Sequence of chain 1.A:
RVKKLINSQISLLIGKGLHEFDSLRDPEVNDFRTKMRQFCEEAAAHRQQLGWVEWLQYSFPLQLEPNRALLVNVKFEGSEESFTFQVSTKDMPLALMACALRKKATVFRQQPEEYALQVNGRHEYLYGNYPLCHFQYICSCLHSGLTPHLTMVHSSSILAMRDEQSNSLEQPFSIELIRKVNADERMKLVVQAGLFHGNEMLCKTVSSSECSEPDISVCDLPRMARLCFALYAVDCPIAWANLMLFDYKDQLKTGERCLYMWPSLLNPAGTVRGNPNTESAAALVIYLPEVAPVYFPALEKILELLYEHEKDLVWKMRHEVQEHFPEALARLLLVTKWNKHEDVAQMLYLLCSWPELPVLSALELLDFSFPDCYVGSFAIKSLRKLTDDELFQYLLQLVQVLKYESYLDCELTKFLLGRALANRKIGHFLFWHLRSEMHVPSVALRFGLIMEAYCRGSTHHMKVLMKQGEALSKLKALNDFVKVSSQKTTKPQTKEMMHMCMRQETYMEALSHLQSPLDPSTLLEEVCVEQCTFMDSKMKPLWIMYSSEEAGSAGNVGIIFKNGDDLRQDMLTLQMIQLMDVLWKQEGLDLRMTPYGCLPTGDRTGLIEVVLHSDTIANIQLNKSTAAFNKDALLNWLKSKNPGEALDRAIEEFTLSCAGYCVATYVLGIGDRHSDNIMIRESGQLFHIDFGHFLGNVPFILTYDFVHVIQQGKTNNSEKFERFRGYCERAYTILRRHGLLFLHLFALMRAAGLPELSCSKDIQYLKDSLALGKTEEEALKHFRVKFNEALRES

A small-molecule ligand and the protein it binds are described below.
Small molecule (SMILES): C[C@H]1COC(=O)N1c1cc(-c2cnc(N)nc2C(F)(F)F)nc(N2CCOCC2)n1

Binding-site contacts:
Ligand atom F contacts residue ILE721 of chain 1.A at 3.8 Å.
Ligand atom F1 contacts residue PRO654 of chain 1.A at 3.4 Å.
Ligand atom C10 contacts residue MET796 of chain 1.A at 3.8 Å (hydrophobic).
Ligand atom C14 contacts residue ASP807 of chain 1.A at 3.8 Å.
Ligand atom N6 contacts residue LYS675 of chain 1.A at 3.7 Å.
Ligand atom F1 contacts residue LYS675 of chain 1.A at 2.9 Å.
Ligand atom N6 contacts residue ASP807 of chain 1.A at 3.8 Å.
Ligand atom C8 contacts residue GLU722 of chain 1.A at 3.5 Å.
Ligand atom N5 contacts residue ASP807 of chain 1.A at 3.7 Å.
Ligand atom O1 contacts residue MET648 of chain 1.A at 3.4 Å.
Ligand atom O contacts residue MET648 of chain 1.A at 3.4 Å.
Ligand atom C5 contacts residue ILE806 of chain 1.A at 3.7 Å (hydrophobic).
Ligand atom N3 contacts residue ILE673 of chain 1.A at 3.9 Å.
Ligand atom N5 contacts residue ASP683 of chain 1.A at 3.4 Å (salt-bridge).
Ligand atom O2 contacts residue VAL724 of chain 1.A at 2.8 Å (h-bond).
Ligand atom C15 contacts residue ILE721 of chain 1.A at 3.6 Å (hydrophobic).
Ligand atom N4 contacts residue ASP683 of chain 1.A at 3.8 Å.
Ligand atom C7 contacts residue ILE673 of chain 1.A at 3.7 Å (hydrophobic).
Ligand atom C6 contacts residue ILE806 of chain 1.A at 3.8 Å (hydrophobic).
Ligand atom C11 contacts residue TRP656 of chain 1.A at 3.8 Å (hydrophobic).
Ligand atom C12 contacts residue ILE721 of chain 1.A at 3.8 Å (hydrophobic).
Ligand atom C contacts residue THR729 of chain 1.A at 3.5 Å.
Ligand atom C9 contacts residue VAL724 of chain 1.A at 3.9 Å (hydrophobic).
Ligand atom C14 contacts residue ILE721 of chain 1.A at 3.8 Å (hydrophobic).
Ligand atom C8 contacts residue ILE721 of chain 1.A at 3.8 Å (hydrophobic).
Ligand atom C contacts residue MET796 of chain 1.A at 3.6 Å (hydrophobic).
Ligand atom O2 contacts residue VAL723 of chain 1.A at 3.8 Å.
Ligand atom C13 contacts residue ASP807 of chain 1.A at 3.6 Å.
Ligand atom C9 contacts residue GLU722 of chain 1.A at 3.4 Å.
Ligand atom N4 contacts residue ASP807 of chain 1.A at 3.3 Å (salt-bridge).
Ligand atom C10 contacts residue VAL724 of chain 1.A at 3.6 Å (hydrophobic).
Ligand atom N contacts residue MET648 of chain 1.A at 3.9 Å.
Ligand atom O2 contacts residue GLU722 of chain 1.A at 3.7 Å.
Ligand atom N6 contacts residue ILE721 of chain 1.A at 3.6 Å.
Ligand atom C3 contacts residue MET648 of chain 1.A at 3.6 Å (hydrophobic).
Ligand atom C4 contacts residue ILE806 of chain 1.A at 3.7 Å (hydrophobic).
Ligand atom F contacts residue ILE673 of chain 1.A at 3.3 Å.
Ligand atom F contacts residue MET648 of chain 1.A at 3.2 Å.
Ligand atom C10 contacts residue SER727 of chain 1.A at 3.9 Å.
Ligand atom F2 contacts residue MET648 of chain 1.A at 3.4 Å.